A protein and the small-molecule ligand that binds it are described below.
Small molecule (SMILES): CC(=O)N[C@H]1[C@H](O[C@H]2[C@H](O)[C@@H](NC(C)=O)CO[C@@H]2CO)O[C@H](CO)[C@@H](O[C@@H]2O[C@H](CO[C@H]3O[C@H](CO)[C@@H](O)[C@H](O[C@H]4O[C@H](CO)[C@@H](O)[C@H](O)[C@@H]4O[C@H]4O[C@H](CO)[C@@H](O)[C@H](O)[C@@H]4O)[C@@H]3O)[C@@H](O)[C@H](O[C@H]3O[C@H](CO)[C@@H](O)[C@H](O)[C@@H]3O[C@H]3O[C@H](CO)[C@@H](O)[C@H](O)[C@@H]3O)[C@@H]2O)[C@@H]1O

Sequence of chain 1.T:
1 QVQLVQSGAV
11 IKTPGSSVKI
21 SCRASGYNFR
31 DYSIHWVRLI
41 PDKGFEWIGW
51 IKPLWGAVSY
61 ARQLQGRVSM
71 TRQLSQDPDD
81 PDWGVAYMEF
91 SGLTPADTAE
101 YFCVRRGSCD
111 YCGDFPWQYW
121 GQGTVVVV

Sequence of chain 1.P:
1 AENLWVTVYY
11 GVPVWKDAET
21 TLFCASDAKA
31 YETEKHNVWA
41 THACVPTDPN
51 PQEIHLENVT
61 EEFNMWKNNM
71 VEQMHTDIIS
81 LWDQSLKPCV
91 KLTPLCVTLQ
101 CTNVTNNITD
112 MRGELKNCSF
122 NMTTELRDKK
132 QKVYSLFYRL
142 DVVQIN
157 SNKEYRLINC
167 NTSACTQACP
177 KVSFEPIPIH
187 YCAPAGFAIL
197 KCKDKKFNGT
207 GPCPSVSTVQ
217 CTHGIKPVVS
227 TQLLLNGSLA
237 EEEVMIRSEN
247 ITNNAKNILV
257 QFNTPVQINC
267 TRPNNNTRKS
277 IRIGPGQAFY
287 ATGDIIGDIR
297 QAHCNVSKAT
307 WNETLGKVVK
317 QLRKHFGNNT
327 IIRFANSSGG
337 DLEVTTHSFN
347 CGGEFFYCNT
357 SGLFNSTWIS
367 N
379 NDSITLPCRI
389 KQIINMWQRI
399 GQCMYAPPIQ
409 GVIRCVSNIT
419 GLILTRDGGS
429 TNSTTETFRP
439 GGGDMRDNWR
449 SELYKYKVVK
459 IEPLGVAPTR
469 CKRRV

Binding-site contacts:
Ligand atom C2 contacts residue ASN232 of chain 1.P at 2.7 Å.
Ligand atom C5 contacts residue VAL414 of chain 1.P at 3.6 Å (hydrophobic).
Ligand atom O5 contacts residue ASN232 of chain 1.P at 2.5 Å (h-bond).
Ligand atom C5 contacts residue NAG1 of chain 1.FB at 3.8 Å.
Ligand atom C2 contacts residue SER415 of chain 1.P at 3.4 Å.
Ligand atom C3 contacts residue ASN232 of chain 1.P at 4.0 Å.
Ligand atom C3 contacts residue VAL414 of chain 1.P at 3.5 Å (hydrophobic).
Ligand atom C6 contacts residue SER179 of chain 1.P at 3.6 Å.
Ligand atom C1 contacts residue VAL414 of chain 1.P at 4.1 Å (hydrophobic).
Ligand atom O6 contacts residue SER179 of chain 1.P at 3.0 Å (h-bond).
Ligand atom C3 contacts residue SER415 of chain 1.P at 3.4 Å.
Ligand atom O4 contacts residue GLN408 of chain 1.P at 4.3 Å.
Ligand atom O3 contacts residue SER415 of chain 1.P at 4.1 Å.
Ligand atom C8 contacts residue SER415 of chain 1.P at 3.9 Å.
Ligand atom C8 contacts residue ASN346 of chain 1.P at 3.6 Å.
Ligand atom O6 contacts residue GLU181 of chain 1.P at 2.7 Å (salt-bridge).
Ligand atom O7 contacts residue PRO182 of chain 1.P at 4.2 Å.
Ligand atom O3 contacts residue ARG274 of chain 1.P at 4.3 Å.
Ligand atom C5 contacts residue GLN1 of chain 1.T at 4.3 Å.
Ligand atom C1 contacts residue SER415 of chain 1.P at 3.5 Å.
Ligand atom C2 contacts residue VAL414 of chain 1.P at 4.3 Å (hydrophobic).
Ligand atom C5 contacts residue GLU181 of chain 1.P at 3.7 Å.
Ligand atom C6 contacts residue GLN1 of chain 1.T at 4.0 Å.
Ligand atom O4 contacts residue VAL414 of chain 1.P at 3.6 Å.
Ligand atom C8 contacts residue LEU231 of chain 1.P at 4.2 Å (hydrophobic).
Ligand atom C4 contacts residue VAL414 of chain 1.P at 3.8 Å (hydrophobic).
Ligand atom O7 contacts residue ASN346 of chain 1.P at 4.3 Å.
Ligand atom C7 contacts residue ASN346 of chain 1.P at 4.3 Å.
Ligand atom C7 contacts residue SER415 of chain 1.P at 3.7 Å.
Ligand atom O4 contacts residue GLN1 of chain 1.T at 4.0 Å.
Ligand atom C6 contacts residue NAG1 of chain 1.FB at 3.7 Å.
Ligand atom N2 contacts residue SER415 of chain 1.P at 2.7 Å (h-bond).
Ligand atom O4 contacts residue GLU181 of chain 1.P at 4.1 Å.
Ligand atom C6 contacts residue GLU181 of chain 1.P at 3.7 Å.
Ligand atom O6 contacts residue GLN1 of chain 1.T at 2.7 Å (h-bond).
Ligand atom C7 contacts residue ASN232 of chain 1.P at 4.1 Å.
Ligand atom C1 contacts residue ASN232 of chain 1.P at 1.6 Å.
Ligand atom C5 contacts residue ASN232 of chain 1.P at 3.8 Å.
Ligand atom O3 contacts residue CYS413 of chain 1.P at 4.1 Å.
Ligand atom N2 contacts residue ASN232 of chain 1.P at 3.1 Å (h-bond).